Sequence of chain 1.A:
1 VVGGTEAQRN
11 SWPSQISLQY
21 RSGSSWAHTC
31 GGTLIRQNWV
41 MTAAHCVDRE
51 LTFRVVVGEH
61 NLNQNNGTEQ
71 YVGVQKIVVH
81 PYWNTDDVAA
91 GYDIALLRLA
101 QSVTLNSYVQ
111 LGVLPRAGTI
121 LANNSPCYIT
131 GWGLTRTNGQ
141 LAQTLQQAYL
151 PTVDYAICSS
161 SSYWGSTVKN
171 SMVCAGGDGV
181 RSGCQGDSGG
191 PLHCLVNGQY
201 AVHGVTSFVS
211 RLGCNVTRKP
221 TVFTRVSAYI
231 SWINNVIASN

Binding-site contacts:
Ligand atom CH1 contacts residue HIS45 of chain 1.A at 3.4 Å.
Ligand atom CD contacts residue VAL209 of chain 1.A at 3.8 Å (hydrophobic).
Ligand atom CC contacts residue GLN185 of chain 1.A at 3.7 Å.
Ligand atom OB contacts residue VAL209 of chain 1.A at 3.3 Å (h-bond).
Ligand atom OE contacts residue HIS45 of chain 1.A at 3.4 Å (h-bond).
Ligand atom OF contacts residue ARG49 of chain 1.A at 3.5 Å.
Ligand atom O contacts residue ASP187 of chain 1.A at 3.5 Å (salt-bridge).
Ligand atom O contacts residue CYS184 of chain 1.A at 3.4 Å (h-bond).
Ligand atom CE contacts residue CYS184 of chain 1.A at 3.6 Å (hydrophobic).
Ligand atom OE contacts residue CYS46 of chain 1.A at 3.3 Å (h-bond).
Ligand atom CE contacts residue THR206 of chain 1.A at 3.7 Å.
Ligand atom NJ contacts residue HIS45 of chain 1.A at 3.1 Å (h-bond).
Ligand atom OF contacts residue ASP48 of chain 1.A at 3.8 Å.
Ligand atom CA contacts residue SER188 of chain 1.A at 2.6 Å.
Ligand atom C contacts residue SER188 of chain 1.A at 1.5 Å.
Ligand atom OD contacts residue SER188 of chain 1.A at 3.8 Å.
Ligand atom O contacts residue SER188 of chain 1.A at 2.2 Å (h-bond).
Ligand atom O contacts residue GLN185 of chain 1.A at 3.5 Å.
Ligand atom OD contacts residue CYS30 of chain 1.A at 3.7 Å.
Ligand atom CG1 contacts residue HIS45 of chain 1.A at 3.4 Å.
Ligand atom CB contacts residue SER188 of chain 1.A at 3.5 Å.
Ligand atom O contacts residue GLY186 of chain 1.A at 3.1 Å (h-bond).
Ligand atom CE contacts residue SER188 of chain 1.A at 3.7 Å.
Ligand atom CG2 contacts residue CYS30 of chain 1.A at 3.6 Å (hydrophobic).
Ligand atom CH2 contacts residue HIS45 of chain 1.A at 3.7 Å.
Ligand atom OD contacts residue GLY186 of chain 1.A at 3.3 Å (h-bond).
Ligand atom NJ contacts residue ARG49 of chain 1.A at 3.6 Å.
Ligand atom OB contacts residue PHE208 of chain 1.A at 3.4 Å.
Ligand atom OF contacts residue HIS45 of chain 1.A at 3.4 Å (h-bond).
Ligand atom OA contacts residue GLN185 of chain 1.A at 2.9 Å (h-bond).
Ligand atom CH2 contacts residue THR29 of chain 1.A at 3.8 Å.
Ligand atom CI contacts residue HIS45 of chain 1.A at 3.2 Å.
Ligand atom OC contacts residue GLN185 of chain 1.A at 3.4 Å.
Ligand atom CD contacts residue SER188 of chain 1.A at 3.7 Å.
Ligand atom CA contacts residue SER207 of chain 1.A at 3.7 Å.
Ligand atom OE contacts residue ARG49 of chain 1.A at 3.5 Å.
Ligand atom N contacts residue SER188 of chain 1.A at 3.0 Å (h-bond).
Ligand atom CK contacts residue SER188 of chain 1.A at 3.5 Å.
Ligand atom CH2 contacts residue CYS46 of chain 1.A at 3.8 Å (hydrophobic).
Ligand atom OD contacts residue THR29 of chain 1.A at 3.5 Å (h-bond).

A protein and the small-molecule ligand that binds it are described below.
Small molecule (SMILES): CC[C@H](C=O)[C@@H](CNS(=O)(=O)c1ccc([N+](=O)[O-])cc1)C(=O)O